This protein binds this small molecule.
Small molecule (SMILES): Cc1cc2cc3c(O)c(O)cc(O)c3cc2c(=O)o1

Binding-site contacts:
Ligand atom CAI contacts residue GOL1 of chain 1.D at 3.8 Å.
Ligand atom OAJ contacts residue ASN128 of chain 1.A at 3.5 Å.
Ligand atom CAG contacts residue TRP63 of chain 1.A at 3.7 Å (hydrophobic).
Ligand atom CAS contacts residue MET54 of chain 1.A at 3.9 Å (hydrophobic).
Ligand atom CAK contacts residue MET54 of chain 1.A at 3.9 Å (hydrophobic).
Ligand atom OAC contacts residue MET91 of chain 1.A at 3.9 Å.
Ligand atom CAM contacts residue GLN110 of chain 1.A at 3.7 Å.
Ligand atom OAE contacts residue TRP65 of chain 1.A at 3.5 Å.
Ligand atom OAJ contacts residue ASN132 of chain 1.A at 3.4 Å (h-bond).
Ligand atom OAC contacts residue TRP65 of chain 1.A at 3.4 Å (h-bond).
Ligand atom OAE contacts residue PHE88 of chain 1.A at 3.2 Å.
Ligand atom CAA contacts residue TRP63 of chain 1.A at 3.7 Å (hydrophobic).
Ligand atom CAN contacts residue TRP65 of chain 1.A at 3.6 Å (hydrophobic).
Ligand atom CAA contacts residue TRP124 of chain 1.A at 3.6 Å (hydrophobic).
Ligand atom OAB contacts residue GOL1 of chain 1.D at 3.5 Å (h-bond).
Ligand atom CAF contacts residue TRP65 of chain 1.A at 3.7 Å (hydrophobic).
Ligand atom CAL contacts residue ARG82 of chain 1.A at 3.7 Å.
Ligand atom CAP contacts residue MET125 of chain 1.A at 3.8 Å (hydrophobic).
Ligand atom CAO contacts residue ASN132 of chain 1.A at 3.6 Å.
Ligand atom OAD contacts residue GLN110 of chain 1.A at 2.8 Å (h-bond).
Ligand atom CAM contacts residue TRP65 of chain 1.A at 3.9 Å (hydrophobic).
Ligand atom OAE contacts residue ARG82 of chain 1.A at 2.8 Å (salt-bridge).
Ligand atom CAF contacts residue MET91 of chain 1.A at 3.9 Å (hydrophobic).
Ligand atom CAH contacts residue TRP65 of chain 1.A at 3.8 Å (hydrophobic).
Ligand atom OAB contacts residue ASN128 of chain 1.A at 3.5 Å (h-bond).
Ligand atom OAJ contacts residue MET54 of chain 1.A at 3.9 Å.
Ligand atom CAQ contacts residue TRP65 of chain 1.A at 3.8 Å (hydrophobic).
Ligand atom CAH contacts residue TRP63 of chain 1.A at 3.8 Å (hydrophobic).
Ligand atom OAD contacts residue GOL1 of chain 1.D at 3.7 Å.
Ligand atom CAN contacts residue ARG82 of chain 1.A at 3.9 Å.
Ligand atom CAN contacts residue PHE88 of chain 1.A at 3.8 Å (hydrophobic).
Ligand atom CAI contacts residue ILE129 of chain 1.A at 3.6 Å (hydrophobic).
Ligand atom CAP contacts residue MET54 of chain 1.A at 3.8 Å (hydrophobic).
Ligand atom CAL contacts residue TRP65 of chain 1.A at 3.5 Å (hydrophobic).
Ligand atom CAA contacts residue ASP57 of chain 1.A at 3.9 Å.
Ligand atom OAC contacts residue ARG82 of chain 1.A at 2.7 Å (salt-bridge).
Ligand atom CAG contacts residue MET54 of chain 1.A at 3.8 Å (hydrophobic).
Ligand atom OAB contacts residue ILE129 of chain 1.A at 3.6 Å.
Ligand atom OAB contacts residue ASN132 of chain 1.A at 3.0 Å (h-bond).
Ligand atom CAR contacts residue TRP65 of chain 1.A at 3.5 Å (hydrophobic).

Sequence of chain 1.A:
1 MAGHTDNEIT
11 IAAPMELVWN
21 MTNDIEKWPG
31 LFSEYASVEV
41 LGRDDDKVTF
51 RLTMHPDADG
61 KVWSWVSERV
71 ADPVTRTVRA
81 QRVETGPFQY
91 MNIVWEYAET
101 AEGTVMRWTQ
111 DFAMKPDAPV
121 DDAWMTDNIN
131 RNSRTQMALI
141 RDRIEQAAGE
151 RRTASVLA